Sequence of chain 6.MB:
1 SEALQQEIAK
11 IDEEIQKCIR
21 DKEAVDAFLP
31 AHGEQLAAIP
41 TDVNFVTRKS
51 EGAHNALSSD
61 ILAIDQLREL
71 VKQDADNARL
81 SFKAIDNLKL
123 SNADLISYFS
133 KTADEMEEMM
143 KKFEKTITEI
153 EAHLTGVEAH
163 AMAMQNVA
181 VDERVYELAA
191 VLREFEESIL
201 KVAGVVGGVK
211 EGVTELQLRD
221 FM

This protein binds this small molecule.
Small molecule (SMILES): CC[C@H](C)[C@H](N)C(=O)N[C@@H](CC(C)C)C(=O)N1CCC[C@H]1C(=O)N[C@@H](CCSC)C(=O)N[C@@H](Cc1ccc(O)cc1)C(=O)N[C@@H](CCCCN)C(=O)N[C@@H](CC(C)C)C(=O)N[C@@H](CO)C(=O)N1CCC[C@H]1C=O

Sequence of chain 6.NA:
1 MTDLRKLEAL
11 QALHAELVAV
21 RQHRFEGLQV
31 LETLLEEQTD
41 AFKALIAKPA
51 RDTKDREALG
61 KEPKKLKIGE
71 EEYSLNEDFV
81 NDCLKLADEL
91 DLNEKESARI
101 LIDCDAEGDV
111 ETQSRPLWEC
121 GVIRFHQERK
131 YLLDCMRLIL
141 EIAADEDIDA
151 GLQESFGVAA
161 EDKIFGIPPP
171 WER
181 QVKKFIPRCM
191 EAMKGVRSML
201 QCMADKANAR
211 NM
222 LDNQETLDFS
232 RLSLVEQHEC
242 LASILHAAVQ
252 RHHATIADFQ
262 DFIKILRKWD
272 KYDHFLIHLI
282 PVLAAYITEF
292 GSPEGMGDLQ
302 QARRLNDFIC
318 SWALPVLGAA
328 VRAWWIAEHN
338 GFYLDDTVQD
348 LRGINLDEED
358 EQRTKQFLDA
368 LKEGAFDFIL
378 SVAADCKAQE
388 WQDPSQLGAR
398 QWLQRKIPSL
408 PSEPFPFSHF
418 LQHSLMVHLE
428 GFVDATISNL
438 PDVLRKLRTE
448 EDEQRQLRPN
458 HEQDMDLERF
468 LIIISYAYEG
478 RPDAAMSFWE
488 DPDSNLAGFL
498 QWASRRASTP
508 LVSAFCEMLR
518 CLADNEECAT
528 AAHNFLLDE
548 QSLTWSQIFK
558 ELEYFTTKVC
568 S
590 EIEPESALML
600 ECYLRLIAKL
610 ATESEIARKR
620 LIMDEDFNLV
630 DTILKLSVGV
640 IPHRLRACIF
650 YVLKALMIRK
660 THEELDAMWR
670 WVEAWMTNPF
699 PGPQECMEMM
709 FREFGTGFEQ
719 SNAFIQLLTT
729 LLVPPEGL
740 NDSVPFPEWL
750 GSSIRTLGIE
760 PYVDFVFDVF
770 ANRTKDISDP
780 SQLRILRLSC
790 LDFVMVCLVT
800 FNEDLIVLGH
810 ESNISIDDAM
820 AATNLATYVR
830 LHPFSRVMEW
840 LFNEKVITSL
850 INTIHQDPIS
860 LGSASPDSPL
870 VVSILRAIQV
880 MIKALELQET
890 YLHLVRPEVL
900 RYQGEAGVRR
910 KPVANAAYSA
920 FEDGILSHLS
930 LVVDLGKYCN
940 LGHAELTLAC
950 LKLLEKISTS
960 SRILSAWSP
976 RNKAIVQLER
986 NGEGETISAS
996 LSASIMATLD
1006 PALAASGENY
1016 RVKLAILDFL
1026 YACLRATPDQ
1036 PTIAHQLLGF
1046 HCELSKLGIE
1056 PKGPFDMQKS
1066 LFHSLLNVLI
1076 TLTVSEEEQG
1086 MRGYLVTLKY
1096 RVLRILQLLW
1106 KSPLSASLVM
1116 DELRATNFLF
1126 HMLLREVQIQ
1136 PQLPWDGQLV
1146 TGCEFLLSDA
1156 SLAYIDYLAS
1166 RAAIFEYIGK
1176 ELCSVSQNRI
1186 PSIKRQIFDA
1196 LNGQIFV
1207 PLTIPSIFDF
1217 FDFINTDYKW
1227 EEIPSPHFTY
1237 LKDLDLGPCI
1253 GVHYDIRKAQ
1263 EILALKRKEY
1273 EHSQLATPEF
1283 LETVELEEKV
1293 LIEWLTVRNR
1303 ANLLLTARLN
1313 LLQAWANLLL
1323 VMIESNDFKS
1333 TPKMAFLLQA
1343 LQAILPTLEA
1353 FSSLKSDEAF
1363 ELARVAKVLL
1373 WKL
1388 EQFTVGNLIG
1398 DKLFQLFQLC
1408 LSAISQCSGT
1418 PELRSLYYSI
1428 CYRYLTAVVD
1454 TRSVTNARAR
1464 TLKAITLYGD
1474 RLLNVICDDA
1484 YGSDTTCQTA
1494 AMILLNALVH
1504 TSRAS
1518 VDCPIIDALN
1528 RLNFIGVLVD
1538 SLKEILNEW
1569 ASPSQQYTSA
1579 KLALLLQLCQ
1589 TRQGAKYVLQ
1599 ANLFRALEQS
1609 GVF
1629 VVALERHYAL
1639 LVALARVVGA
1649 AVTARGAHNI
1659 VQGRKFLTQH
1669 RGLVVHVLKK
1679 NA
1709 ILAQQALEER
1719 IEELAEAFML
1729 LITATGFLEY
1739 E

Binding-site contacts:
Ligand atom CA contacts residue HIS1126 of chain 6.NA at 4.3 Å.
Ligand atom CG2 contacts residue GLN1063 of chain 6.NA at 3.3 Å.
Ligand atom CA contacts residue GLN1063 of chain 6.NA at 4.3 Å.
Ligand atom C contacts residue VAL1202 of chain 6.NA at 4.2 Å (hydrophobic).
Ligand atom OH contacts residue ASP182 of chain 6.MB at 2.3 Å (salt-bridge).
Ligand atom O contacts residue THR1121 of chain 6.NA at 4.0 Å.
Ligand atom CD1 contacts residue ASN1122 of chain 6.NA at 4.3 Å.
Ligand atom OH contacts residue HIS1068 of chain 6.NA at 3.8 Å.
Ligand atom CE1 contacts residue ASP182 of chain 6.MB at 4.0 Å.
Ligand atom C contacts residue HIS1126 of chain 6.NA at 4.0 Å.
Ligand atom CD2 contacts residue HIS1126 of chain 6.NA at 3.4 Å.
Ligand atom CE2 contacts residue ASP182 of chain 6.MB at 4.2 Å.
Ligand atom CD2 contacts residue GLN1063 of chain 6.NA at 3.6 Å.
Ligand atom CB contacts residue THR1121 of chain 6.NA at 3.3 Å.
Ligand atom CG contacts residue GLN1063 of chain 6.NA at 4.3 Å.
Ligand atom CD2 contacts residue ALA1120 of chain 6.NA at 3.5 Å (hydrophobic).
Ligand atom CG contacts residue ASN1072 of chain 6.NA at 4.2 Å.
Ligand atom CD1 contacts residue PHE1125 of chain 6.NA at 3.6 Å (hydrophobic).
Ligand atom O contacts residue HIS1126 of chain 6.NA at 3.3 Å (h-bond).
Ligand atom CE1 contacts residue THR1121 of chain 6.NA at 3.9 Å.
Ligand atom CZ contacts residue ASN1072 of chain 6.NA at 3.5 Å.
Ligand atom CD2 contacts residue LEU1129 of chain 6.NA at 4.2 Å (hydrophobic).
Ligand atom OH contacts residue GLN1063 of chain 6.NA at 3.7 Å.
Ligand atom CG contacts residue THR1121 of chain 6.NA at 3.3 Å.
Ligand atom CE1 contacts residue ASN1072 of chain 6.NA at 3.3 Å.
Ligand atom O contacts residue GLN1063 of chain 6.NA at 2.9 Å (h-bond).
Ligand atom SD contacts residue ASN1072 of chain 6.NA at 3.7 Å.
Ligand atom OH contacts residue ASN1072 of chain 6.NA at 3.1 Å (h-bond).
Ligand atom CD1 contacts residue GLN1063 of chain 6.NA at 3.8 Å.
Ligand atom CD1 contacts residue ASN1072 of chain 6.NA at 4.0 Å.
Ligand atom CD2 contacts residue THR1121 of chain 6.NA at 4.0 Å.
Ligand atom CZ contacts residue ASP182 of chain 6.MB at 3.4 Å.
Ligand atom CG contacts residue HIS1126 of chain 6.NA at 4.3 Å.
Ligand atom C contacts residue GLN1063 of chain 6.NA at 3.9 Å.
Ligand atom CZ contacts residue GLN1063 of chain 6.NA at 4.1 Å.
Ligand atom CD2 contacts residue THR1121 of chain 6.NA at 4.3 Å.
Ligand atom CD1 contacts residue THR1121 of chain 6.NA at 3.0 Å.
Ligand atom O contacts residue VAL1202 of chain 6.NA at 3.2 Å.
Ligand atom CE2 contacts residue GLN1063 of chain 6.NA at 3.3 Å.
Ligand atom CD2 contacts residue PHE1125 of chain 6.NA at 4.2 Å (hydrophobic).